Sequence of chain 3.A:
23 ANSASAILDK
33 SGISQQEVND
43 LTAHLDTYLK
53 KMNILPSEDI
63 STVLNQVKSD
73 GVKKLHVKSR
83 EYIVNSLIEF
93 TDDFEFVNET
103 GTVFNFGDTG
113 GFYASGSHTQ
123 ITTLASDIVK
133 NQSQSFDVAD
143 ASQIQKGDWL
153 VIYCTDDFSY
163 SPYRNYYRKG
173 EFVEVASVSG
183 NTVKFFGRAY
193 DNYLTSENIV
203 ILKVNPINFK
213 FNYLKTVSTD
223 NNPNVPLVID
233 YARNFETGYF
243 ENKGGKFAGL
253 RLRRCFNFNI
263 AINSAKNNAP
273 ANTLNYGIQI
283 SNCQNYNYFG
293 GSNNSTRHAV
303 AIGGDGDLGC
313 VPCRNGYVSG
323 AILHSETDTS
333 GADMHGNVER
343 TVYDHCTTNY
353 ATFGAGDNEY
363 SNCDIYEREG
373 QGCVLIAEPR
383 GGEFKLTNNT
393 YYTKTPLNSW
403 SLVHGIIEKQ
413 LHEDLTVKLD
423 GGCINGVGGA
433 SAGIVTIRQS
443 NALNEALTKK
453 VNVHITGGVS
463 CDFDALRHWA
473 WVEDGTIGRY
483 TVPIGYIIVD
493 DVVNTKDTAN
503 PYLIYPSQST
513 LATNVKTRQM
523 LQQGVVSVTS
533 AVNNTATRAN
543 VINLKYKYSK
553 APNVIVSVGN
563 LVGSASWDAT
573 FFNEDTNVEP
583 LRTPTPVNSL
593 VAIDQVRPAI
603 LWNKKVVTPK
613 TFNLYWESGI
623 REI

Binding-site contacts:
Ligand atom C8 contacts residue LEU276 of chain 3.A at 3.6 Å (hydrophobic).
Ligand atom C2 contacts residue HIS337 of chain 3.A at 3.9 Å.
Ligand atom O3 contacts residue GLN281 of chain 3.A at 3.1 Å (h-bond).
Ligand atom C1 contacts residue ARG166 of chain 3.A at 3.6 Å.
Ligand atom O6A contacts residue TYR168 of chain 3.A at 2.6 Å (h-bond).
Ligand atom C8 contacts residue GLY305 of chain 3.A at 3.8 Å.
Ligand atom C8 contacts residue PHE249 of chain 3.A at 3.8 Å (hydrophobic).
Ligand atom N2 contacts residue GLY306 of chain 3.A at 3.3 Å (h-bond).
Ligand atom C8 contacts residue HIS337 of chain 3.A at 3.2 Å.
Ligand atom N2 contacts residue TYR168 of chain 3.A at 3.1 Å (h-bond).
Ligand atom C6 contacts residue TYR168 of chain 3.A at 3.6 Å (hydrophobic).
Ligand atom C1 contacts residue THR275 of chain 3.A at 3.8 Å.
Ligand atom O7 contacts residue HIS337 of chain 3.A at 3.3 Å (h-bond).
Ligand atom O3 contacts residue GLY306 of chain 3.A at 2.8 Å (h-bond).
Ligand atom O1 contacts residue TYR278 of chain 3.A at 3.1 Å (h-bond).
Ligand atom C7 contacts residue GLY306 of chain 3.A at 2.9 Å.
Ligand atom C1 contacts residue TYR278 of chain 3.A at 3.2 Å (hydrophobic).
Ligand atom C3 contacts residue LEU276 of chain 3.A at 3.9 Å (hydrophobic).
Ligand atom O1 contacts residue ARG166 of chain 3.A at 2.9 Å (salt-bridge).
Ligand atom O7 contacts residue GLN281 of chain 3.A at 3.2 Å (h-bond).
Ligand atom O7 contacts residue GLY306 of chain 3.A at 2.9 Å (h-bond).
Ligand atom C5 contacts residue TYR168 of chain 3.A at 3.5 Å (hydrophobic).
Ligand atom C2 contacts residue TYR278 of chain 3.A at 3.4 Å (hydrophobic).
Ligand atom C4 contacts residue TYR168 of chain 3.A at 3.5 Å (hydrophobic).
Ligand atom C7 contacts residue HIS337 of chain 3.A at 3.2 Å.
Ligand atom O5 contacts residue TYR168 of chain 3.A at 3.1 Å (h-bond).
Ligand atom O1 contacts residue HIS337 of chain 3.A at 2.9 Å (h-bond).
Ligand atom O5 contacts residue ARG166 of chain 3.A at 3.2 Å (salt-bridge).
Ligand atom C3 contacts residue GLY306 of chain 3.A at 3.8 Å.
Ligand atom C8 contacts residue TYR168 of chain 3.A at 3.7 Å (hydrophobic).
Ligand atom O1 contacts residue SO41 of chain 3.K at 2.8 Å (h-bond).
Ligand atom N2 contacts residue ARG166 of chain 3.A at 3.5 Å (salt-bridge).
Ligand atom C6 contacts residue GLY308 of chain 3.A at 3.9 Å.
Ligand atom C7 contacts residue TYR168 of chain 3.A at 3.9 Å (hydrophobic).
Ligand atom O5 contacts residue ASP307 of chain 3.A at 3.2 Å.
Ligand atom C6 contacts residue TYR168 of chain 3.A at 3.5 Å (hydrophobic).
Ligand atom O7 contacts residue GLY305 of chain 3.A at 3.5 Å.
Ligand atom C8 contacts residue GLY306 of chain 3.A at 3.2 Å.
Ligand atom N2 contacts residue HIS337 of chain 3.A at 3.6 Å.
Ligand atom C8 contacts residue TYR169 of chain 3.A at 3.7 Å (hydrophobic).

The protein below binds the small molecule below.
Small molecule (SMILES): CC(=O)N[C@@H]1[C@H](O[C@H]2[C@@H](O)[C@@H](C)O[C@H](O[C@H]3[C@H](O)[C@H](NC(C)=O)[C@H](O)O[C@@H]3C(=O)O)[C@@H]2NC(C)=O)OC(C(=O)O)=C[C@@H]1O